Sequence of chain 1.A:
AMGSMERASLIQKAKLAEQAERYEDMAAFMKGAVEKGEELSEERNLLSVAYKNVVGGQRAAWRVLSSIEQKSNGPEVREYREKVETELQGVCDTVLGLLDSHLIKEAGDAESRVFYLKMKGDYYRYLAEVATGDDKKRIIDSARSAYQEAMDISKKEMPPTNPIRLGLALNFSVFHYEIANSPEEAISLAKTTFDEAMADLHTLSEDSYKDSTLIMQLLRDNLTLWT

Binding-site contacts:
Ligand atom C11 contacts residue ILE8 of chain 1.B at 4.1 Å (hydrophobic).
Ligand atom CL1 contacts residue ARG12 of chain 1.B at 2.8 Å.
Ligand atom C05 contacts residue ILE8 of chain 1.B at 3.4 Å (hydrophobic).
Ligand atom O20 contacts residue PRO172 of chain 1.A at 3.5 Å.
Ligand atom N02 contacts residue ILE224 of chain 1.A at 3.8 Å.
Ligand atom C14 contacts residue ARG11 of chain 1.B at 3.4 Å.
Ligand atom C07 contacts residue LYS127 of chain 1.A at 3.0 Å.
Ligand atom CL1 contacts residue ARG11 of chain 1.B at 3.0 Å.
Ligand atom C07 contacts residue PRO172 of chain 1.A at 3.5 Å (hydrophobic).
Ligand atom C05 contacts residue LYS127 of chain 1.A at 3.8 Å.
Ligand atom C18 contacts residue GLY10 of chain 1.B at 3.6 Å.
Ligand atom C07 contacts residue GLY176 of chain 1.A at 3.7 Å.
Ligand atom O19 contacts residue GLY10 of chain 1.B at 3.4 Å.
Ligand atom C14 contacts residue PRO9 of chain 1.B at 4.0 Å (hydrophobic).
Ligand atom C17 contacts residue GLY10 of chain 1.B at 3.7 Å.
Ligand atom C13 contacts residue ARG11 of chain 1.B at 3.4 Å.
Ligand atom C18 contacts residue ILE8 of chain 1.B at 3.6 Å (hydrophobic).
Ligand atom C13 contacts residue ARG12 of chain 1.B at 3.4 Å.
Ligand atom C13 contacts residue GLY10 of chain 1.B at 3.1 Å.
Ligand atom C17 contacts residue PRO9 of chain 1.B at 3.4 Å (hydrophobic).
Ligand atom C12 contacts residue ILE8 of chain 1.B at 4.0 Å (hydrophobic).
Ligand atom C07 contacts residue ILE8 of chain 1.B at 3.7 Å (hydrophobic).
Ligand atom C14 contacts residue GLY10 of chain 1.B at 3.1 Å.
Ligand atom C12 contacts residue GLY10 of chain 1.B at 3.3 Å.
Ligand atom CL1 contacts residue GLY10 of chain 1.B at 3.9 Å.
Ligand atom C06 contacts residue LYS127 of chain 1.A at 2.6 Å.
Ligand atom C16 contacts residue GLY10 of chain 1.B at 3.4 Å.
Ligand atom O20 contacts residue ILE224 of chain 1.A at 3.6 Å.
Ligand atom C14 contacts residue ARG12 of chain 1.B at 3.8 Å.
Ligand atom C04 contacts residue ILE8 of chain 1.B at 3.9 Å (hydrophobic).
Ligand atom C09 contacts residue LYS127 of chain 1.A at 1.4 Å.
Ligand atom C08 contacts residue ILE224 of chain 1.A at 3.4 Å (hydrophobic).
Ligand atom C06 contacts residue ILE8 of chain 1.B at 3.7 Å (hydrophobic).
Ligand atom C09 contacts residue ILE8 of chain 1.B at 4.0 Å (hydrophobic).
Ligand atom C03 contacts residue ILE224 of chain 1.A at 4.0 Å (hydrophobic).
Ligand atom C08 contacts residue PRO172 of chain 1.A at 3.4 Å (hydrophobic).
Ligand atom C08 contacts residue ILE8 of chain 1.B at 3.7 Å (hydrophobic).
Ligand atom C03 contacts residue ILE8 of chain 1.B at 4.0 Å (hydrophobic).
Ligand atom C11 contacts residue GLY10 of chain 1.B at 3.7 Å.
Ligand atom C16 contacts residue PRO9 of chain 1.B at 3.1 Å (hydrophobic).

Sequence of chain 1.B:
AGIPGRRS

This protein binds this small molecule.
Small molecule (SMILES): O=Cc1ccc([N+](=O)[O-])c(OC(=O)c2cccc(Cl)c2)c1